A small-molecule ligand and the protein it binds are described below.
Small molecule (SMILES): CSCC[C@H](NC(=O)[C@@H](NC(=O)[C@H](CC(C)C)NC(=O)[C@H](CO)NC(=O)[C@H](CC(C)C)NC(=O)[C@@H](N)[C@@H](C)O)C(C)C)C(=O)N1CCC[C@H]1C(=O)N[C@H](C=O)CO

Sequence of chain 1.A:
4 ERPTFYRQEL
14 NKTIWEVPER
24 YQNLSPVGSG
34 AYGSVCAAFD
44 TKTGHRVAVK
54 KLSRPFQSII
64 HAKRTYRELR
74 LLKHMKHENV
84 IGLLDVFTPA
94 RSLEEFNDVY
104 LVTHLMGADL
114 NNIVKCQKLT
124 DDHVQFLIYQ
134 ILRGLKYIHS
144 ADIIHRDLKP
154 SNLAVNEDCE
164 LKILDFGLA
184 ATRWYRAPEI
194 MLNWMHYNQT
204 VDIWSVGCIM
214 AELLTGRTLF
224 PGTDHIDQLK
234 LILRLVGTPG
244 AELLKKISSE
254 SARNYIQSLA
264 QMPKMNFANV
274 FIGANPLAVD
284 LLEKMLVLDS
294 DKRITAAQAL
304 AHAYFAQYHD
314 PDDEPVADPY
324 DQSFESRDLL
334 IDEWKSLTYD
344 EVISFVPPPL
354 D

Binding-site contacts:
Ligand atom CD2 contacts residue ASP125 of chain 1.A at 3.9 Å.
Ligand atom CB contacts residue HIS126 of chain 1.A at 3.9 Å.
Ligand atom CG contacts residue GLN120 of chain 1.A at 3.9 Å.
Ligand atom CD1 contacts residue ILE116 of chain 1.A at 3.9 Å (hydrophobic).
Ligand atom CB contacts residue ASN159 of chain 1.A at 3.9 Å.
Ligand atom CG contacts residue GLU160 of chain 1.A at 3.5 Å.
Ligand atom O contacts residue GLU160 of chain 1.A at 3.5 Å (salt-bridge).
Ligand atom CB contacts residue GLN120 of chain 1.A at 3.4 Å.
Ligand atom N contacts residue GLU160 of chain 1.A at 2.8 Å (salt-bridge).
Ligand atom CD2 contacts residue TYR311 of chain 1.A at 3.2 Å (hydrophobic).
Ligand atom CA contacts residue GLU160 of chain 1.A at 3.2 Å.
Ligand atom O contacts residue GLN120 of chain 1.A at 3.3 Å (h-bond).
Ligand atom O contacts residue ASP161 of chain 1.A at 3.5 Å (salt-bridge).
Ligand atom C contacts residue GLU160 of chain 1.A at 3.5 Å.
Ligand atom CA contacts residue CYS119 of chain 1.A at 4.0 Å (hydrophobic).
Ligand atom CA contacts residue GLN120 of chain 1.A at 3.9 Å.
Ligand atom CE contacts residue ASN159 of chain 1.A at 3.3 Å.
Ligand atom CE contacts residue GLU160 of chain 1.A at 3.7 Å.
Ligand atom CD1 contacts residue CYS162 of chain 1.A at 3.5 Å (hydrophobic).
Ligand atom CA contacts residue GLU160 of chain 1.A at 3.9 Å.
Ligand atom CA contacts residue GLN120 of chain 1.A at 3.4 Å.
Ligand atom CD1 contacts residue PHE129 of chain 1.A at 3.4 Å (hydrophobic).
Ligand atom N contacts residue HIS126 of chain 1.A at 4.0 Å.
Ligand atom CB contacts residue GLU160 of chain 1.A at 3.1 Å.
Ligand atom CE contacts residue ILE116 of chain 1.A at 3.9 Å (hydrophobic).
Ligand atom CD2 contacts residue GLN120 of chain 1.A at 3.4 Å.
Ligand atom N contacts residue GLN120 of chain 1.A at 2.9 Å (h-bond).
Ligand atom O contacts residue HIS126 of chain 1.A at 3.2 Å (h-bond).
Ligand atom CD1 contacts residue ASN159 of chain 1.A at 3.8 Å.
Ligand atom CD2 contacts residue HIS126 of chain 1.A at 3.9 Å.
Ligand atom C contacts residue GLN120 of chain 1.A at 3.6 Å.
Ligand atom CG contacts residue ASN115 of chain 1.A at 3.7 Å.
Ligand atom SD contacts residue GLU160 of chain 1.A at 4.0 Å.
Ligand atom CD contacts residue ILE116 of chain 1.A at 4.0 Å (hydrophobic).
Ligand atom O contacts residue ILE116 of chain 1.A at 3.8 Å.
Ligand atom CB contacts residue GLN120 of chain 1.A at 3.9 Å.
Ligand atom SD contacts residue ALA111 of chain 1.A at 3.9 Å.
Ligand atom SD contacts residue ASN159 of chain 1.A at 4.0 Å.
Ligand atom CD1 contacts residue VAL158 of chain 1.A at 3.5 Å (hydrophobic).
Ligand atom CD contacts residue ALA111 of chain 1.A at 3.8 Å (hydrophobic).